Binding-site contacts:
Ligand atom C4 contacts residue TRP60 of chain 2.A at 3.5 Å (hydrophobic).
Ligand atom P contacts residue PRO276 of chain 2.A at 3.8 Å.
Ligand atom C4' contacts residue GLN137 of chain 2.A at 4.1 Å.
Ligand atom P contacts residue GLN137 of chain 2.A at 3.5 Å.
Ligand atom OP1 contacts residue ASN275 of chain 2.A at 4.5 Å.
Ligand atom N7 contacts residue TRP60 of chain 2.A at 3.9 Å.
Ligand atom O3' contacts residue PRO276 of chain 2.A at 3.4 Å.
Ligand atom C5 contacts residue TRP60 of chain 2.A at 3.8 Å (hydrophobic).
Ligand atom C5' contacts residue PRO276 of chain 2.A at 3.7 Å (hydrophobic).
Ligand atom N1 contacts residue TRP60 of chain 2.A at 3.5 Å.
Ligand atom O4' contacts residue TRP60 of chain 2.A at 4.2 Å.
Ligand atom C2 contacts residue TRP60 of chain 2.A at 3.4 Å (hydrophobic).
Ligand atom OP1 contacts residue GLN137 of chain 2.A at 4.4 Å.
Ligand atom N6 contacts residue TRP60 of chain 2.A at 3.0 Å.
Ligand atom C1' contacts residue GLN137 of chain 2.A at 4.0 Å.
Ligand atom O3' contacts residue TRP60 of chain 2.A at 4.4 Å.
Ligand atom C2' contacts residue GLN137 of chain 2.A at 2.9 Å.
Ligand atom N3 contacts residue TRP60 of chain 2.A at 3.0 Å.
Ligand atom OP2 contacts residue TRP60 of chain 2.A at 4.4 Å.
Ligand atom P contacts residue ASN139 of chain 2.A at 3.7 Å.
Ligand atom C1' contacts residue TRP60 of chain 2.A at 3.5 Å (hydrophobic).
Ligand atom OP2 contacts residue ARG534 of chain 2.A at 3.6 Å.
Ligand atom O5' contacts residue GLN137 of chain 2.A at 4.3 Å.
Ligand atom OP2 contacts residue GLN137 of chain 2.A at 3.8 Å.
Ligand atom O5' contacts residue TRP60 of chain 2.A at 3.8 Å.
Ligand atom C2' contacts residue TRP60 of chain 2.A at 4.1 Å (hydrophobic).
Ligand atom C6 contacts residue TRP60 of chain 2.A at 3.4 Å (hydrophobic).
Ligand atom OP2 contacts residue PRO276 of chain 2.A at 3.9 Å.
Ligand atom OP1 contacts residue ASN139 of chain 2.A at 3.1 Å (h-bond).
Ligand atom OP1 contacts residue PRO276 of chain 2.A at 3.1 Å.
Ligand atom OP2 contacts residue ASN139 of chain 2.A at 3.3 Å (h-bond).
Ligand atom C8 contacts residue TRP60 of chain 2.A at 4.4 Å (hydrophobic).
Ligand atom N6 contacts residue GLY57 of chain 2.A at 3.7 Å.
Ligand atom C3' contacts residue PRO276 of chain 2.A at 3.2 Å (hydrophobic).
Ligand atom N6 contacts residue ASP58 of chain 2.A at 4.3 Å.
Ligand atom C3' contacts residue GLN137 of chain 2.A at 2.6 Å.
Ligand atom C4' contacts residue PRO276 of chain 2.A at 3.7 Å (hydrophobic).
Ligand atom O5' contacts residue PRO276 of chain 2.A at 2.8 Å.
Ligand atom O3' contacts residue GLN137 of chain 2.A at 2.1 Å (h-bond).
Ligand atom N9 contacts residue TRP60 of chain 2.A at 3.8 Å.

The protein below binds the small molecule below.
Small molecule (SMILES): N=c1ccn([C@H]2C[C@H](O[P](=O)(O)OC[C@H]3O[C@@H](n4cnc5c(N)ncnc54)C[C@@H]3O[P](=O)(O)OC[C@H]3O[C@@H](n4cnc5c(N)ncnc54)C[C@@H]3O[P](=O)(O)OC[C@H]3O[C@@H](n4cnc5c(N)ncnc54)C[C@@H]3O)[C@@H](COP(=O)=O)O2)c(=O)[nH]1

Sequence of chain 2.A:
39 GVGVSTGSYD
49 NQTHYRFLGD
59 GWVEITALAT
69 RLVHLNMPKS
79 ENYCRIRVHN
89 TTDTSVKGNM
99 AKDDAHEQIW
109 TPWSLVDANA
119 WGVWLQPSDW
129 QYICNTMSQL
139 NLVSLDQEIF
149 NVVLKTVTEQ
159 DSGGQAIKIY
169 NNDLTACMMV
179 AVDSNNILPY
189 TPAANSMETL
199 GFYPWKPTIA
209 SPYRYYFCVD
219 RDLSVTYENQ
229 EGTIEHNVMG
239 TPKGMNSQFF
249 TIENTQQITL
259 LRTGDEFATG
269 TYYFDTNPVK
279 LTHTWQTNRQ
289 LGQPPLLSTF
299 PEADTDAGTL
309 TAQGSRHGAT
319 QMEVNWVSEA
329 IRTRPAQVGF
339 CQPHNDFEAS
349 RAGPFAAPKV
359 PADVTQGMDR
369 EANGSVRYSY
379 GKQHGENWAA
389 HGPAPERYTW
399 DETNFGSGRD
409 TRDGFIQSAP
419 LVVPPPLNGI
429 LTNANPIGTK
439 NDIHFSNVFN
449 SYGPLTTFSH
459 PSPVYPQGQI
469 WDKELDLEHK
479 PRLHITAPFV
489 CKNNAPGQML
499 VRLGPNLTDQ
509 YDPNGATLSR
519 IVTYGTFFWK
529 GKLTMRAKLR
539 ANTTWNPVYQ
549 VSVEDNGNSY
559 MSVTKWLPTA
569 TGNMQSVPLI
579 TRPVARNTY